A protein and the small-molecule ligand that binds it are described below.
Small molecule (SMILES): CC(=O)N[C@@H]1[C@@H](O)[C@H](O)[C@@H](CO)O[C@H]1O

Binding-site contacts:
Ligand atom C7 contacts residue ASN83 of chain 2.A at 3.0 Å.
Ligand atom N2 contacts residue LYS134 of chain 2.A at 4.1 Å.
Ligand atom C5 contacts residue ASN83 of chain 2.A at 3.8 Å.
Ligand atom O5 contacts residue ASN83 of chain 2.A at 2.5 Å (h-bond).
Ligand atom C4 contacts residue ASN83 of chain 2.A at 4.3 Å.
Ligand atom C1 contacts residue ASN83 of chain 2.A at 1.8 Å.
Ligand atom C8 contacts residue ASN83 of chain 2.A at 4.3 Å.
Ligand atom C3 contacts residue ASN83 of chain 2.A at 3.9 Å.
Ligand atom C8 contacts residue LYS134 of chain 2.A at 3.9 Å.
Ligand atom O7 contacts residue ASN83 of chain 2.A at 3.0 Å (h-bond).
Ligand atom C8 contacts residue PHE106 of chain 2.A at 4.1 Å (hydrophobic).
Ligand atom N2 contacts residue ASN83 of chain 2.A at 2.6 Å (h-bond).
Ligand atom O7 contacts residue PHE106 of chain 2.A at 3.9 Å.
Ligand atom C7 contacts residue LYS134 of chain 2.A at 4.4 Å.
Ligand atom C2 contacts residue ASN83 of chain 2.A at 2.6 Å.
Ligand atom C7 contacts residue PHE106 of chain 2.A at 4.2 Å (hydrophobic).

Sequence of chain 2.A:
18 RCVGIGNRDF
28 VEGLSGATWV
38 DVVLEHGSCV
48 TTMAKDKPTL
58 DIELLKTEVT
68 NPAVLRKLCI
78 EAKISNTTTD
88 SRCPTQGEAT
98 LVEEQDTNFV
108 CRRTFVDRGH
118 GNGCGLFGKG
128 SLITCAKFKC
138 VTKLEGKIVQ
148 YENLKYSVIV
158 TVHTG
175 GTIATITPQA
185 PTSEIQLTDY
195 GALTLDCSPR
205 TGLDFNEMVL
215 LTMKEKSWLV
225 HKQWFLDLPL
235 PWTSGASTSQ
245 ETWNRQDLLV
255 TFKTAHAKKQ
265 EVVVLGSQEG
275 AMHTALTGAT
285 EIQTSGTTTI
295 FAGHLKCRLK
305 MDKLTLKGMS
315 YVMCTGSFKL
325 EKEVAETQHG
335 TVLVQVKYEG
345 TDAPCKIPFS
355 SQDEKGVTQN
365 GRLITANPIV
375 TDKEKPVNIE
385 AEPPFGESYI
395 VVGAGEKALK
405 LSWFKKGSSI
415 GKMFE